This protein binds this small molecule.
Small molecule (SMILES): NCCCC[C@H](N)CC(=O)O

Binding-site contacts:
Ligand atom CG contacts residue GLU117 of chain 1.A at 4.0 Å.
Ligand atom OXT contacts residue MLI1 of chain 1.U at 3.3 Å.
Ligand atom CB contacts residue GLU294 of chain 1.A at 3.5 Å.
Ligand atom CA contacts residue ALA258 of chain 1.A at 3.6 Å (hydrophobic).
Ligand atom NZ contacts residue ASN369 of chain 1.A at 3.0 Å (h-bond).
Ligand atom C contacts residue GLU260 of chain 1.A at 3.9 Å.
Ligand atom CB contacts residue GLU260 of chain 1.A at 3.3 Å.
Ligand atom O contacts residue HIS293 of chain 1.A at 3.4 Å (h-bond).
Ligand atom C contacts residue ZN1 of chain 1.B at 2.7 Å.
Ligand atom N contacts residue GLU316 of chain 1.A at 3.1 Å (salt-bridge).
Ligand atom OXT contacts residue HIS293 of chain 1.A at 2.9 Å.
Ligand atom CA contacts residue GLU260 of chain 1.A at 3.2 Å.
Ligand atom CE contacts residue MET256 of chain 1.A at 3.8 Å (hydrophobic).
Ligand atom C contacts residue MLI1 of chain 1.U at 4.0 Å.
Ligand atom CB contacts residue ZN1 of chain 1.B at 4.0 Å.
Ligand atom N contacts residue GLU117 of chain 1.A at 2.7 Å (salt-bridge).
Ligand atom C contacts residue TYR377 of chain 1.A at 3.5 Å (hydrophobic).
Ligand atom CA contacts residue GLU117 of chain 1.A at 3.5 Å.
Ligand atom N contacts residue GLU260 of chain 1.A at 2.7 Å (salt-bridge).
Ligand atom N contacts residue ZN1 of chain 1.B at 3.9 Å.
Ligand atom O contacts residue TYR377 of chain 1.A at 2.7 Å (h-bond).
Ligand atom CA contacts residue MET259 of chain 1.A at 3.6 Å (hydrophobic).
Ligand atom OXT contacts residue GLU294 of chain 1.A at 2.6 Å (salt-bridge).
Ligand atom CF contacts residue GLU117 of chain 1.A at 3.5 Å.
Ligand atom C contacts residue GLU294 of chain 1.A at 3.5 Å.
Ligand atom CG contacts residue TYR377 of chain 1.A at 3.6 Å (hydrophobic).
Ligand atom CD contacts residue GLU117 of chain 1.A at 3.4 Å.
Ligand atom N contacts residue LYS315 of chain 1.A at 3.4 Å (salt-bridge).
Ligand atom C contacts residue HIS293 of chain 1.A at 3.5 Å.
Ligand atom CF contacts residue TYR372 of chain 1.A at 3.7 Å (hydrophobic).
Ligand atom OXT contacts residue ZN1 of chain 1.B at 2.9 Å.
Ligand atom O contacts residue HIS297 of chain 1.A at 3.6 Å.
Ligand atom CF contacts residue ASN369 of chain 1.A at 3.8 Å.
Ligand atom CE contacts residue TYR372 of chain 1.A at 3.7 Å (hydrophobic).
Ligand atom CD contacts residue TYR372 of chain 1.A at 3.7 Å (hydrophobic).
Ligand atom CB contacts residue ALA258 of chain 1.A at 3.0 Å (hydrophobic).
Ligand atom O contacts residue GLU316 of chain 1.A at 2.8 Å (salt-bridge).
Ligand atom NZ contacts residue GLN817 of chain 1.A at 3.7 Å.
Ligand atom O contacts residue ZN1 of chain 1.B at 2.0 Å.
Ligand atom NZ contacts residue GLU117 of chain 1.A at 3.7 Å.

Sequence of chain 1.A:
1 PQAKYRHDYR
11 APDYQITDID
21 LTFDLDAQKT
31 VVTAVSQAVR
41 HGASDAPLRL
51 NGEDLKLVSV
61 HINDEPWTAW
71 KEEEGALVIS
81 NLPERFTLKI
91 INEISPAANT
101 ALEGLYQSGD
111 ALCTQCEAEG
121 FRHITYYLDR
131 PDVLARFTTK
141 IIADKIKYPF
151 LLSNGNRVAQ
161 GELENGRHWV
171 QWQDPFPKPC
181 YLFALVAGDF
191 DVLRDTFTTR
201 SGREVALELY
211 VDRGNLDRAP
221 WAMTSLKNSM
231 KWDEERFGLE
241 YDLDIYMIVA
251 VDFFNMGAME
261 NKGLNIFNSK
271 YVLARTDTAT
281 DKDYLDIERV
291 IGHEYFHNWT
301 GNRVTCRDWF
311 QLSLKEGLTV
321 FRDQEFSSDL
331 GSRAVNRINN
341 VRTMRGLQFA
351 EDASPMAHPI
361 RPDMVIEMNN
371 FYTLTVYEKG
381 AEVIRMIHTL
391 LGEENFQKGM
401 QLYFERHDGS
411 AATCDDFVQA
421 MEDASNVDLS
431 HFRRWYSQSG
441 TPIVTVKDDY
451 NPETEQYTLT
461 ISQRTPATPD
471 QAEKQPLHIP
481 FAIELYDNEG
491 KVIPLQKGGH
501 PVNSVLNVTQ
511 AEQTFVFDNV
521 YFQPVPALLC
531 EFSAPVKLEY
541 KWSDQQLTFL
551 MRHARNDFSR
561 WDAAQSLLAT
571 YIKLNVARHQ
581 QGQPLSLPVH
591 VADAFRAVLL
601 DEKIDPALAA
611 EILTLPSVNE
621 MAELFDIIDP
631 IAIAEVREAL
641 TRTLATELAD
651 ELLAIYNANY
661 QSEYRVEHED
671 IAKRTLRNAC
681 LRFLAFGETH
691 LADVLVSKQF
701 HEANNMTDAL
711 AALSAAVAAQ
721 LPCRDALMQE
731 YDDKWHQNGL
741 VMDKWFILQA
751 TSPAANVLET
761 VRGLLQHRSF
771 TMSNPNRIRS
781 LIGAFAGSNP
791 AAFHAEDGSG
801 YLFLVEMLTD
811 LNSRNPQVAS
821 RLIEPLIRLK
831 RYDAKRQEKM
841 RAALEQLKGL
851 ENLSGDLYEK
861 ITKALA